Sequence of chain 25.A:
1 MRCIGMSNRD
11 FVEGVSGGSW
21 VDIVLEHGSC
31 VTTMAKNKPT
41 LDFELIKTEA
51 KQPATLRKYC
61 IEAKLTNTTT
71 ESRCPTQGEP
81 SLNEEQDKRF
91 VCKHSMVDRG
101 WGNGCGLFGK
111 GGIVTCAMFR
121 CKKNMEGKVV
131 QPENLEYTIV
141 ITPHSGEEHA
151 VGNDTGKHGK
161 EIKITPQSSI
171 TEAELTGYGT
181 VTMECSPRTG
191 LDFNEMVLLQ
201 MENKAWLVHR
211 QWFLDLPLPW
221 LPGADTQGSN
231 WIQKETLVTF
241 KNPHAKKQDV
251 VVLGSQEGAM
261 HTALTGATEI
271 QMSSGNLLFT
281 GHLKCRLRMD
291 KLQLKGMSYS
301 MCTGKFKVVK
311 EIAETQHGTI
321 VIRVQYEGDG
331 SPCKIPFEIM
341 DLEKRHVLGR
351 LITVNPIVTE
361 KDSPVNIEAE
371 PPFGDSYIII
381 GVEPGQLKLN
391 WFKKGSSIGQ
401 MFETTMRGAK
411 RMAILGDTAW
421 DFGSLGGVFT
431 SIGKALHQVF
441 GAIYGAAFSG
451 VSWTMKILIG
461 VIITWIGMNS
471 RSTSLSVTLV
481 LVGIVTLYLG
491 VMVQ

Sequence of chain 25.C:
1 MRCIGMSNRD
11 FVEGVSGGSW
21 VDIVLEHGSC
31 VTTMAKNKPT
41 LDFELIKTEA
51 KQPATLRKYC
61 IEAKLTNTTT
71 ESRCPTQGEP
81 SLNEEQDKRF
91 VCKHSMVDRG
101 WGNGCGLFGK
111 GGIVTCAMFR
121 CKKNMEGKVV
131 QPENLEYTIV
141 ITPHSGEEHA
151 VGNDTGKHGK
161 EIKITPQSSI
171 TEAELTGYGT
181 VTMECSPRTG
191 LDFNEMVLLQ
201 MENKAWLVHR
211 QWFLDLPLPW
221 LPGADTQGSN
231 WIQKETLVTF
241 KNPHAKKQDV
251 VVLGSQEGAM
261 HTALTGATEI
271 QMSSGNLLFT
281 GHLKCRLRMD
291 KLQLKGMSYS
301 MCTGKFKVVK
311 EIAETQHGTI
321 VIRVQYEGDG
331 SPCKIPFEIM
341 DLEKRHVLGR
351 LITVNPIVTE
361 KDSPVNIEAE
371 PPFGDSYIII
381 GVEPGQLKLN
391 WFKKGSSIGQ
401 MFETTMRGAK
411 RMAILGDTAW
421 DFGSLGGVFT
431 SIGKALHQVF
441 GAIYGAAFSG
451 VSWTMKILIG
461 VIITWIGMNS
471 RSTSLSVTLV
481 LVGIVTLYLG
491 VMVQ

Binding-site contacts:
Ligand atom C5 contacts residue ASN153 of chain 25.C at 3.7 Å.
Ligand atom O5 contacts residue HIS158 of chain 25.C at 3.1 Å.
Ligand atom C5 contacts residue LYS157 of chain 25.C at 3.9 Å.
Ligand atom C3 contacts residue ASN153 of chain 25.C at 3.8 Å.
Ligand atom C1 contacts residue ASN153 of chain 25.C at 1.4 Å.
Ligand atom O7 contacts residue GLY102 of chain 25.A at 3.0 Å (h-bond).
Ligand atom C1 contacts residue THR155 of chain 25.C at 3.8 Å.
Ligand atom O6 contacts residue LYS157 of chain 25.C at 3.2 Å (salt-bridge).
Ligand atom C2 contacts residue HIS149 of chain 25.C at 3.6 Å.
Ligand atom N2 contacts residue ASN153 of chain 25.C at 2.9 Å (h-bond).
Ligand atom O4 contacts residue LYS157 of chain 25.C at 4.5 Å.
Ligand atom C8 contacts residue HIS149 of chain 25.C at 3.7 Å.
Ligand atom C8 contacts residue ASN153 of chain 25.C at 4.0 Å.
Ligand atom C2 contacts residue ASN153 of chain 25.C at 2.5 Å.
Ligand atom O5 contacts residue HIS149 of chain 25.C at 3.5 Å.
Ligand atom N2 contacts residue HIS149 of chain 25.C at 4.2 Å.
Ligand atom O3 contacts residue HIS149 of chain 25.C at 4.0 Å.
Ligand atom C1 contacts residue HIS158 of chain 25.C at 4.1 Å.
Ligand atom C4 contacts residue ASN153 of chain 25.C at 4.2 Å.
Ligand atom O7 contacts residue ASN153 of chain 25.C at 4.5 Å.
Ligand atom C4 contacts residue HIS149 of chain 25.C at 4.0 Å.
Ligand atom C6 contacts residue HIS158 of chain 25.C at 3.7 Å.
Ligand atom C5 contacts residue HIS158 of chain 25.C at 4.0 Å.
Ligand atom O5 contacts residue THR155 of chain 25.C at 4.5 Å.
Ligand atom O5 contacts residue ASN153 of chain 25.C at 2.4 Å (h-bond).
Ligand atom C6 contacts residue LYS157 of chain 25.C at 3.6 Å.
Ligand atom C7 contacts residue GLY102 of chain 25.A at 4.1 Å.
Ligand atom C1 contacts residue HIS149 of chain 25.C at 3.4 Å.
Ligand atom C3 contacts residue HIS149 of chain 25.C at 4.3 Å.
Ligand atom C5 contacts residue HIS149 of chain 25.C at 4.2 Å.
Ligand atom O7 contacts residue TRP101 of chain 25.A at 3.8 Å.
Ligand atom C8 contacts residue TRP101 of chain 25.A at 4.4 Å (hydrophobic).
Ligand atom C7 contacts residue HIS149 of chain 25.C at 4.3 Å.
Ligand atom C7 contacts residue ASN153 of chain 25.C at 3.6 Å.

A small-molecule ligand and the protein it binds are described below.
Small molecule (SMILES): CC(=O)N[C@@H]1[C@@H](O)[C@H](O)[C@@H](CO)O[C@H]1O